A small-molecule ligand and the protein it binds are described below.
Small molecule (SMILES): Cc1ncc(COP(=O)(O)O)c(/C=N/C(CO)C(=O)O)c1O

Sequence of chain 1.B:
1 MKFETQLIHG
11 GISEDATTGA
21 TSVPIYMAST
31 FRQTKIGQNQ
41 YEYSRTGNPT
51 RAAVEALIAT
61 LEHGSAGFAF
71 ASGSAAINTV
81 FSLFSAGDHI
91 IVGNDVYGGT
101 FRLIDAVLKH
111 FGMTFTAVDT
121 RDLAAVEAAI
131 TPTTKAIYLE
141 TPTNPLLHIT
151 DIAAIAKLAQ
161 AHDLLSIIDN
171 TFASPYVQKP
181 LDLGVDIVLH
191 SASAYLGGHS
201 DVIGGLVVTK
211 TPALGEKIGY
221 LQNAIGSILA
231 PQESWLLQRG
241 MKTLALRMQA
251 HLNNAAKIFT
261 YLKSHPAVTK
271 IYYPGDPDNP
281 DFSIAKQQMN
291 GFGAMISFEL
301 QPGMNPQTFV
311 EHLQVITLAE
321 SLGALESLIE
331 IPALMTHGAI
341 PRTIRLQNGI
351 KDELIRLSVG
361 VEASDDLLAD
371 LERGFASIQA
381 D

Binding-site contacts:
Ligand atom P contacts residue TYR43 of chain 1.B at 3.5 Å.
Ligand atom O1P contacts residue TYR43 of chain 1.B at 2.4 Å (h-bond).
Ligand atom OG contacts residue TYR97 of chain 1.A at 3.0 Å (h-bond).
Ligand atom O contacts residue ARG356 of chain 1.A at 2.8 Å (salt-bridge).
Ligand atom O4P contacts residue SER191 of chain 1.A at 3.1 Å.
Ligand atom N contacts residue TYR97 of chain 1.A at 3.3 Å.
Ligand atom C5 contacts residue TYR97 of chain 1.A at 3.5 Å (hydrophobic).
Ligand atom O1P contacts residue ARG45 of chain 1.B at 2.8 Å (salt-bridge).
Ligand atom O3 contacts residue ASN144 of chain 1.A at 2.7 Å (h-bond).
Ligand atom O2P contacts residue GLY73 of chain 1.A at 3.2 Å (h-bond).
Ligand atom CB contacts residue TYR43 of chain 1.B at 3.6 Å (hydrophobic).
Ligand atom C4A contacts residue TYR97 of chain 1.A at 3.7 Å (hydrophobic).
Ligand atom P contacts residue ARG45 of chain 1.B at 3.6 Å.
Ligand atom O contacts residue THR336 of chain 1.A at 3.3 Å.
Ligand atom O3P contacts residue SER191 of chain 1.A at 2.9 Å (h-bond).
Ligand atom O contacts residue LEU322 of chain 1.A at 3.4 Å.
Ligand atom O2P contacts residue ARG45 of chain 1.B at 3.0 Å (salt-bridge).
Ligand atom C2A contacts residue ASP169 of chain 1.A at 3.5 Å.
Ligand atom N1 contacts residue ASP169 of chain 1.A at 2.8 Å (salt-bridge).
Ligand atom O3P contacts residue GLY73 of chain 1.A at 3.0 Å (h-bond).
Ligand atom C contacts residue ARG356 of chain 1.A at 3.5 Å.
Ligand atom O3P contacts residue SER193 of chain 1.A at 2.6 Å (h-bond).
Ligand atom P contacts residue SER191 of chain 1.A at 3.5 Å.
Ligand atom OXT contacts residue LEU322 of chain 1.A at 3.6 Å.
Ligand atom O4P contacts residue GLY73 of chain 1.A at 3.4 Å.
Ligand atom C3 contacts residue TYR97 of chain 1.A at 3.7 Å (hydrophobic).
Ligand atom P contacts residue GLY73 of chain 1.A at 3.5 Å.
Ligand atom C contacts residue THR336 of chain 1.A at 3.7 Å.
Ligand atom C contacts residue LEU322 of chain 1.A at 3.3 Å (hydrophobic).
Ligand atom C2 contacts residue ASP169 of chain 1.A at 3.6 Å.
Ligand atom C5A contacts residue SER74 of chain 1.A at 3.6 Å.
Ligand atom CA contacts residue LEU322 of chain 1.A at 3.6 Å (hydrophobic).
Ligand atom C4 contacts residue TYR97 of chain 1.A at 3.5 Å (hydrophobic).
Ligand atom O contacts residue SER321 of chain 1.A at 2.8 Å (h-bond).
Ligand atom OXT contacts residue ASN144 of chain 1.A at 2.9 Å (h-bond).
Ligand atom O3 contacts residue PHE172 of chain 1.A at 3.7 Å.
Ligand atom O2P contacts residue SER72 of chain 1.A at 3.4 Å.
Ligand atom OXT contacts residue ARG356 of chain 1.A at 2.6 Å (salt-bridge).
Ligand atom O3P contacts residue TYR43 of chain 1.B at 3.4 Å (h-bond).
Ligand atom O2P contacts residue SER74 of chain 1.A at 2.6 Å (h-bond).

Sequence of chain 1.A:
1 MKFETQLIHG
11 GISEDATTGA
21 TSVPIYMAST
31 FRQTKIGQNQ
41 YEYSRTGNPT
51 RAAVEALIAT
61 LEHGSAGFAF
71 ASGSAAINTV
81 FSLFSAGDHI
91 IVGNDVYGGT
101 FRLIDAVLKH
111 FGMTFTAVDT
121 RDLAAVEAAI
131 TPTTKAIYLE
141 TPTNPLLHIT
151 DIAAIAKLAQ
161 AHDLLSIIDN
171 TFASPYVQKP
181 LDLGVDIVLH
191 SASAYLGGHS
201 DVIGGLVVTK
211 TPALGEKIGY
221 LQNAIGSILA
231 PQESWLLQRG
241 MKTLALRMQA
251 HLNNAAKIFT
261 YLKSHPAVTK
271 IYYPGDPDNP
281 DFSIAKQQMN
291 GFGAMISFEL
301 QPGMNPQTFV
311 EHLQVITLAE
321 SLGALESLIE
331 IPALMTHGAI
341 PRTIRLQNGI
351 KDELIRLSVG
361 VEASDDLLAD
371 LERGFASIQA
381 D